A protein and the small-molecule ligand that binds it are described below.
Small molecule (SMILES): CC(C)C[C@H](NC(=O)OCc1ccccc1)C(=O)N[C@@H](C[C@@H]1CCNC1=O)[C@@H](O)S(=O)(=O)O

Binding-site contacts:
Ligand atom C12 contacts residue HIS172 of chain 1.A at 3.5 Å.
Ligand atom C20 contacts residue CYS153 of chain 1.A at 2.8 Å (hydrophobic).
Ligand atom N11 contacts residue GLN197 of chain 1.A at 3.1 Å (h-bond).
Ligand atom C13 contacts residue GLN197 of chain 1.A at 3.9 Å.
Ligand atom N19 contacts residue CYS153 of chain 1.A at 3.1 Å (h-bond).
Ligand atom C21 contacts residue CYS153 of chain 1.A at 1.9 Å (hydrophobic).
Ligand atom C15 contacts residue MET57 of chain 1.A at 3.6 Å (hydrophobic).
Ligand atom C3 contacts residue PRO176 of chain 1.A at 3.8 Å (hydrophobic).
Ligand atom C4 contacts residue ALA199 of chain 1.A at 3.8 Å (hydrophobic).
Ligand atom C6 contacts residue GLN197 of chain 1.A at 3.3 Å.
Ligand atom N28 contacts residue PHE148 of chain 1.A at 3.6 Å (h-bond).
Ligand atom O30 contacts residue HIS171 of chain 1.A at 2.7 Å (h-bond).
Ligand atom C17 contacts residue HIS172 of chain 1.A at 3.7 Å.
Ligand atom O22 contacts residue SER152 of chain 1.A at 3.3 Å (h-bond).
Ligand atom C2 contacts residue GLU174 of chain 1.A at 3.7 Å.
Ligand atom C26 contacts residue ASN150 of chain 1.A at 3.3 Å.
Ligand atom N28 contacts residue LEU149 of chain 1.A at 3.9 Å.
Ligand atom C12 contacts residue GLN197 of chain 1.A at 3.9 Å.
Ligand atom O30 contacts residue HIS180 of chain 1.A at 3.6 Å.
Ligand atom C24 contacts residue CYS153 of chain 1.A at 3.2 Å (hydrophobic).
Ligand atom C27 contacts residue ASN150 of chain 1.A at 3.5 Å.
Ligand atom O30 contacts residue PHE148 of chain 1.A at 3.5 Å.
Ligand atom O22 contacts residue GLY151 of chain 1.A at 3.4 Å (h-bond).
Ligand atom C24 contacts residue SER152 of chain 1.A at 3.9 Å.
Ligand atom C5 contacts residue GLN197 of chain 1.A at 3.9 Å.
Ligand atom O30 contacts residue SER152 of chain 1.A at 3.9 Å.
Ligand atom C9 contacts residue GLN197 of chain 1.A at 3.9 Å.
Ligand atom C1 contacts residue GLU174 of chain 1.A at 3.8 Å.
Ligand atom O22 contacts residue CYS153 of chain 1.A at 2.8 Å (h-bond).
Ligand atom O30 contacts residue GLU174 of chain 1.A at 3.6 Å.
Ligand atom C16 contacts residue HIS172 of chain 1.A at 3.8 Å.
Ligand atom C29 contacts residue GLU174 of chain 1.A at 3.6 Å.
Ligand atom O8 contacts residue GLN197 of chain 1.A at 3.5 Å (h-bond).
Ligand atom C7 contacts residue GLU174 of chain 1.A at 3.1 Å.
Ligand atom C16 contacts residue ASP195 of chain 1.A at 3.8 Å.
Ligand atom O10 contacts residue MET173 of chain 1.A at 3.4 Å.
Ligand atom O10 contacts residue GLU174 of chain 1.A at 2.9 Å (salt-bridge).
Ligand atom N28 contacts residue GLU174 of chain 1.A at 3.1 Å (salt-bridge).
Ligand atom N19 contacts residue HIS172 of chain 1.A at 3.0 Å (h-bond).
Ligand atom C29 contacts residue HIS171 of chain 1.A at 3.8 Å.

Sequence of chain 1.A:
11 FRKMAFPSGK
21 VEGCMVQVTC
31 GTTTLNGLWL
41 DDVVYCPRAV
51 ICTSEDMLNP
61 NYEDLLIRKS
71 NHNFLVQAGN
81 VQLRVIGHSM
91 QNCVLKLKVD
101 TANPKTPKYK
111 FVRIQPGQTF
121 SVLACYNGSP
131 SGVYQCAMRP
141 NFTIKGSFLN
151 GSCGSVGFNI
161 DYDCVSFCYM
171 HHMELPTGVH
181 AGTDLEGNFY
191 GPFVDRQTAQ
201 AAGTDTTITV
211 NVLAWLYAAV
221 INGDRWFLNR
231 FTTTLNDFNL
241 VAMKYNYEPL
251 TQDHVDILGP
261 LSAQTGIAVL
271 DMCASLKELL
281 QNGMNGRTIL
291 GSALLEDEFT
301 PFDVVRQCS